Sequence of chain 5.C:
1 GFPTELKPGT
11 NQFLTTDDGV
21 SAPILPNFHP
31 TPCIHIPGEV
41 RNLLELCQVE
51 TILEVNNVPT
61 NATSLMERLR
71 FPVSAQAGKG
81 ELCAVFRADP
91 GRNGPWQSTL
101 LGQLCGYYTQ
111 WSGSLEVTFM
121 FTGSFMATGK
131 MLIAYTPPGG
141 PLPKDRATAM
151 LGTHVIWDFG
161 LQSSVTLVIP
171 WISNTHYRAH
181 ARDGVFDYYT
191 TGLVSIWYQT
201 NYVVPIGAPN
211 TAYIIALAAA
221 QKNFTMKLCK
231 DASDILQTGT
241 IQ

Binding-site contacts:
Ligand atom NAT contacts residue PHE155 of chain 5.A at 3.9 Å.
Ligand atom CAX contacts residue TRP203 of chain 5.A at 3.5 Å (hydrophobic).
Ligand atom CAF contacts residue ASP112 of chain 5.A at 3.6 Å.
Ligand atom CAH contacts residue ASP112 of chain 5.A at 3.4 Å.
Ligand atom OAC contacts residue ILE113 of chain 5.A at 3.3 Å (h-bond).
Ligand atom CAA contacts residue VAL179 of chain 5.A at 3.4 Å (hydrophobic).
Ligand atom CAJ contacts residue PHE155 of chain 5.A at 3.7 Å (hydrophobic).
Ligand atom CAM contacts residue PHE155 of chain 5.A at 3.8 Å (hydrophobic).
Ligand atom CAI contacts residue VAL192 of chain 5.A at 3.8 Å (hydrophobic).
Ligand atom OAC contacts residue TRP203 of chain 5.A at 3.9 Å.
Ligand atom CAM contacts residue PRO177 of chain 5.A at 3.7 Å (hydrophobic).
Ligand atom CAN contacts residue PHE135 of chain 5.A at 3.7 Å (hydrophobic).
Ligand atom CAO contacts residue ILE111 of chain 5.A at 3.8 Å (hydrophobic).
Ligand atom OAW contacts residue MET195 of chain 5.A at 3.2 Å.
Ligand atom CAA contacts residue PRO177 of chain 5.A at 3.2 Å (hydrophobic).
Ligand atom CAN contacts residue ILE111 of chain 5.A at 3.6 Å (hydrophobic).
Ligand atom CAR contacts residue TYR201 of chain 5.A at 3.4 Å (hydrophobic).
Ligand atom CAH contacts residue THR114 of chain 5.A at 3.8 Å.
Ligand atom CAG contacts residue GLN202 of chain 5.A at 3.4 Å.
Ligand atom CAA contacts residue TYR153 of chain 5.A at 3.9 Å (hydrophobic).
Ligand atom CAS contacts residue ASN228 of chain 5.A at 3.8 Å.
Ligand atom CAE contacts residue GLN202 of chain 5.A at 3.4 Å.
Ligand atom CAD contacts residue PHE137 of chain 5.A at 3.8 Å (hydrophobic).
Ligand atom NBD contacts residue TRP203 of chain 5.A at 3.2 Å.
Ligand atom CAS contacts residue TYR201 of chain 5.A at 3.6 Å (hydrophobic).
Ligand atom CAE contacts residue ASN228 of chain 5.A at 3.4 Å.
Ligand atom CAF contacts residue THR114 of chain 5.A at 3.6 Å.
Ligand atom CAS contacts residue TRP203 of chain 5.A at 3.4 Å (hydrophobic).
Ligand atom CAL contacts residue PHE155 of chain 5.A at 3.7 Å (hydrophobic).
Ligand atom CAI contacts residue PHE135 of chain 5.A at 3.7 Å (hydrophobic).
Ligand atom CAG contacts residue TRP203 of chain 5.A at 3.7 Å (hydrophobic).
Ligand atom NBC contacts residue TRP203 of chain 5.A at 3.8 Å.
Ligand atom CAA contacts residue SER178 of chain 5.A at 3.5 Å.
Ligand atom CAJ contacts residue ILE24 of chain 5.C at 3.9 Å (hydrophobic).
Ligand atom OAC contacts residue ASP112 of chain 5.A at 3.7 Å.
Ligand atom CBA contacts residue ASN228 of chain 5.A at 3.7 Å.
Ligand atom CAK contacts residue PHE135 of chain 5.A at 3.7 Å (hydrophobic).
Ligand atom CBA contacts residue TRP203 of chain 5.A at 3.5 Å (hydrophobic).
Ligand atom CAG contacts residue ASN228 of chain 5.A at 3.2 Å.
Ligand atom NBD contacts residue ASN228 of chain 5.A at 3.9 Å.

This small molecule binds to this protein.
Small molecule (SMILES): CCO/N=C/c1ccc(OCC[C@@H](C)CCN2CCN(c3ccncc3)C2=O)cc1

Sequence of chain 1.C:
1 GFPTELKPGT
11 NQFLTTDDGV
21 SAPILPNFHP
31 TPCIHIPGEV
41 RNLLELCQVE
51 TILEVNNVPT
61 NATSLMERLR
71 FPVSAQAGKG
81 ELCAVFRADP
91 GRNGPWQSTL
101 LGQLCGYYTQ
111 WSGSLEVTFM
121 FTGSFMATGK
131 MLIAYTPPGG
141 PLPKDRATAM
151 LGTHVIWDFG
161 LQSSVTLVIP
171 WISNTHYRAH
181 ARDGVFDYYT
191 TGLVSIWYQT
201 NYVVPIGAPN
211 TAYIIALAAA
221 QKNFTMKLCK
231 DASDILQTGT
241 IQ

Sequence of chain 5.A:
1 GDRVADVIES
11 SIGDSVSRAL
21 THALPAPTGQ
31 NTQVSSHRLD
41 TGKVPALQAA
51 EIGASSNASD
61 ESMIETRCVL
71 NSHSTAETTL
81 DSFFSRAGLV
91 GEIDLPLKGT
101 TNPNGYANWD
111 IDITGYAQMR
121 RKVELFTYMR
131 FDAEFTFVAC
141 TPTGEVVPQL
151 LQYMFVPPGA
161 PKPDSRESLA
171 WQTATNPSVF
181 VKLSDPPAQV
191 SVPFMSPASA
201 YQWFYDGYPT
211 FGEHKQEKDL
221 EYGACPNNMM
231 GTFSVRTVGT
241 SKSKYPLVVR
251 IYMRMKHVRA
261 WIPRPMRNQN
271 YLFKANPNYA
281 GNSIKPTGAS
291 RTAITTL